This protein binds this small molecule.
Small molecule (SMILES): CC(=O)N[C@@H]1[C@@H](O)[C@H](O)[C@@H](CO)O[C@H]1O

Binding-site contacts:
Ligand atom N2 contacts residue ASP114 of chain 1.A at 4.2 Å.
Ligand atom O5 contacts residue ASN125 of chain 1.A at 2.4 Å (h-bond).
Ligand atom C7 contacts residue ASN125 of chain 1.A at 3.6 Å.
Ligand atom O7 contacts residue ASP114 of chain 1.A at 3.6 Å.
Ligand atom O7 contacts residue LYS115 of chain 1.A at 3.1 Å (salt-bridge).
Ligand atom C8 contacts residue ASN116 of chain 1.A at 3.5 Å.
Ligand atom C4 contacts residue ASN125 of chain 1.A at 4.2 Å.
Ligand atom C8 contacts residue ASP114 of chain 1.A at 3.5 Å.
Ligand atom C2 contacts residue ASN125 of chain 1.A at 2.5 Å.
Ligand atom O7 contacts residue ASN113 of chain 1.A at 4.1 Å.
Ligand atom O7 contacts residue ASN125 of chain 1.A at 4.0 Å.
Ligand atom C7 contacts residue LYS115 of chain 1.A at 4.0 Å.
Ligand atom C3 contacts residue ASN125 of chain 1.A at 3.8 Å.
Ligand atom C5 contacts residue ASN125 of chain 1.A at 3.7 Å.
Ligand atom C6 contacts residue ASN125 of chain 1.A at 4.3 Å.
Ligand atom N2 contacts residue ASN125 of chain 1.A at 2.9 Å (h-bond).
Ligand atom C1 contacts residue ASN125 of chain 1.A at 1.4 Å.
Ligand atom C7 contacts residue ASP114 of chain 1.A at 3.8 Å.
Ligand atom C8 contacts residue LYS115 of chain 1.A at 4.2 Å.

Sequence of chain 1.A:
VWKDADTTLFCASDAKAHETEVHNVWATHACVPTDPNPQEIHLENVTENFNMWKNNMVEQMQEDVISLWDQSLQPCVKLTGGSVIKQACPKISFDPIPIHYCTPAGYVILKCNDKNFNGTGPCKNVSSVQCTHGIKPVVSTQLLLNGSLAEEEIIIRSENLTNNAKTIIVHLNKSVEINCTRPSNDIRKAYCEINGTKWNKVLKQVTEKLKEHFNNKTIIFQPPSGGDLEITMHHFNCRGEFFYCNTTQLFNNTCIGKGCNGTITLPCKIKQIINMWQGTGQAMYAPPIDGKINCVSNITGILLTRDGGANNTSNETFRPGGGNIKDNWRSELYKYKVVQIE